Binding-site contacts:
Ligand atom C5 contacts residue GLN73 of chain 1.C at 4.2 Å.
Ligand atom C25 contacts residue GLY234 of chain 1.C at 3.7 Å.
Ligand atom C15 contacts residue LEU167 of chain 1.C at 3.9 Å (hydrophobic).
Ligand atom C6 contacts residue GLN73 of chain 1.C at 3.5 Å.
Ligand atom C21 contacts residue MET78 of chain 1.C at 4.0 Å (hydrophobic).
Ligand atom C3 contacts residue ILE180 of chain 1.C at 3.7 Å (hydrophobic).
Ligand atom C11 contacts residue PHE183 of chain 1.C at 4.2 Å (hydrophobic).
Ligand atom C26 contacts residue PHE384 of chain 1.C at 4.0 Å (hydrophobic).
Ligand atom C26 contacts residue GLY234 of chain 1.C at 4.1 Å.
Ligand atom C21 contacts residue LEU229 of chain 1.C at 4.1 Å (hydrophobic).
Ligand atom C21 contacts residue LEU230 of chain 1.C at 3.9 Å (hydrophobic).
Ligand atom C17 contacts residue MET78 of chain 1.C at 4.0 Å (hydrophobic).
Ligand atom C24 contacts residue LEU230 of chain 1.C at 3.7 Å (hydrophobic).
Ligand atom C12 contacts residue MET226 of chain 1.C at 4.2 Å (hydrophobic).
Ligand atom C2 contacts residue PHE183 of chain 1.C at 3.9 Å (hydrophobic).
Ligand atom C19 contacts residue LEU163 of chain 1.C at 3.9 Å (hydrophobic).
Ligand atom C24 contacts residue PHE384 of chain 1.C at 3.9 Å (hydrophobic).
Ligand atom C23 contacts residue PHE384 of chain 1.C at 4.1 Å (hydrophobic).
Ligand atom C12 contacts residue LEU229 of chain 1.C at 3.7 Å (hydrophobic).
Ligand atom C11 contacts residue LEU229 of chain 1.C at 4.0 Å (hydrophobic).
Ligand atom C4 contacts residue GLN73 of chain 1.C at 3.8 Å.
Ligand atom C26 contacts residue THR238 of chain 1.C at 3.9 Å.
Ligand atom C21 contacts residue ILE233 of chain 1.C at 4.0 Å (hydrophobic).
Ligand atom C1 contacts residue PHE183 of chain 1.C at 3.7 Å (hydrophobic).
Ligand atom C5 contacts residue ILE180 of chain 1.C at 4.2 Å (hydrophobic).
Ligand atom C7 contacts residue GLN73 of chain 1.C at 3.7 Å.
Ligand atom C16 contacts residue PHE384 of chain 1.C at 3.8 Å (hydrophobic).
Ligand atom O1 contacts residue ILE180 of chain 1.C at 3.5 Å.
Ligand atom C19 contacts residue PHE183 of chain 1.C at 4.1 Å (hydrophobic).
Ligand atom C27 contacts residue MET284 of chain 1.C at 4.1 Å (hydrophobic).
Ligand atom C9 contacts residue LEU76 of chain 1.C at 3.7 Å (hydrophobic).
Ligand atom C23 contacts residue ILE233 of chain 1.C at 3.8 Å (hydrophobic).
Ligand atom C27 contacts residue HEM1 of chain 1.S at 3.5 Å.
Ligand atom C27 contacts residue GLY234 of chain 1.C at 4.1 Å.
Ligand atom C4 contacts residue ILE180 of chain 1.C at 3.8 Å (hydrophobic).
Ligand atom C23 contacts residue LEU230 of chain 1.C at 3.9 Å (hydrophobic).
Ligand atom C22 contacts residue PHE384 of chain 1.C at 3.9 Å (hydrophobic).
Ligand atom C19 contacts residue THR179 of chain 1.C at 4.2 Å.
Ligand atom C11 contacts residue LEU76 of chain 1.C at 4.2 Å (hydrophobic).
Ligand atom C27 contacts residue ILE80 of chain 1.C at 4.2 Å (hydrophobic).

Sequence of chain 1.C:
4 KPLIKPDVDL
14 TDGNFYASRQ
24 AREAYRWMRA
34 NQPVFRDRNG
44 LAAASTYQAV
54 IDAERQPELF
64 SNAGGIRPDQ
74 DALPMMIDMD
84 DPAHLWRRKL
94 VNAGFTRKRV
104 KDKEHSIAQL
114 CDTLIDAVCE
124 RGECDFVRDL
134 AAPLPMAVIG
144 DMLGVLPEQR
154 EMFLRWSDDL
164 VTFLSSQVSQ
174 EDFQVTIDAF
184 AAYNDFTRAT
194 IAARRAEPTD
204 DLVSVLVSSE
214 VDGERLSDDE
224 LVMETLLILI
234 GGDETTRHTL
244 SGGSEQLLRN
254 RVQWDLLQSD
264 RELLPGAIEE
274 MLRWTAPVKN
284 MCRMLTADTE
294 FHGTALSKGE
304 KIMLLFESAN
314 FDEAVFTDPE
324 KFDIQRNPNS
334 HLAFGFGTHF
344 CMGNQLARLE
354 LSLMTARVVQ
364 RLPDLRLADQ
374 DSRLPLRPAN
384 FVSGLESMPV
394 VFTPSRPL

The small molecule below binds the protein below.
Small molecule (SMILES): CC(C)CCC[C@@H](C)[C@H]1CC[C@H]2[C@@H]3CCC4=CC(=O)CC[C@]4(C)[C@H]3CC[C@]12C